A small-molecule ligand and the protein it binds are described below.
Small molecule (SMILES): CC(C)(O)C(=O)OP(=O)(O)OC[C@H]1O[C@@H](n2cnc3c(N)ncnc32)[C@H](O)[C@@H]1O

Binding-site contacts:
Ligand atom O3' contacts residue AMP1 of chain 1.F at 0.0 Å (h-bond).
Ligand atom N7 contacts residue GLY251 of chain 1.B at 3.2 Å (h-bond).
Ligand atom C1' contacts residue AMP1 of chain 1.F at 0.2 Å.
Ligand atom OAI contacts residue AMP1 of chain 1.F at 2.7 Å (h-bond).
Ligand atom OAQ contacts residue ALA279 of chain 1.B at 3.4 Å (h-bond).
Ligand atom OAE contacts residue AMP1 of chain 1.F at 0.6 Å (h-bond).
Ligand atom OAF contacts residue GLY251 of chain 1.B at 3.4 Å (h-bond).
Ligand atom PBC contacts residue AMP1 of chain 1.F at 1.4 Å.
Ligand atom C6 contacts residue AMP1 of chain 1.F at 0.2 Å.
Ligand atom C8 contacts residue GLY251 of chain 1.B at 3.4 Å.
Ligand atom C6 contacts residue GLU252 of chain 1.B at 3.5 Å.
Ligand atom N7 contacts residue GLY276 of chain 1.B at 3.5 Å (h-bond).
Ligand atom C8 contacts residue AMP1 of chain 1.F at 0.1 Å.
Ligand atom N6 contacts residue ASP274 of chain 1.B at 3.0 Å (salt-bridge).
Ligand atom C5 contacts residue AMP1 of chain 1.F at 0.1 Å.
Ligand atom OAE contacts residue ALA279 of chain 1.B at 3.2 Å (h-bond).
Ligand atom OAF contacts residue SER250 of chain 1.B at 2.8 Å (h-bond).
Ligand atom C3' contacts residue SER277 of chain 1.B at 3.5 Å.
Ligand atom C4' contacts residue AMP1 of chain 1.F at 0.1 Å.
Ligand atom O3' contacts residue ASP344 of chain 1.B at 2.7 Å (salt-bridge).
Ligand atom O4' contacts residue AMP1 of chain 1.F at 0.2 Å (h-bond).
Ligand atom C3' contacts residue AMP1 of chain 1.F at 0.1 Å.
Ligand atom N9 contacts residue AMP1 of chain 1.F at 0.1 Å (h-bond).
Ligand atom C2 contacts residue PRO253 of chain 1.B at 3.5 Å (hydrophobic).
Ligand atom C5' contacts residue AMP1 of chain 1.F at 0.1 Å.
Ligand atom N3 contacts residue AMP1 of chain 1.F at 0.1 Å (h-bond).
Ligand atom O5' contacts residue AMP1 of chain 1.F at 1.1 Å (h-bond).
Ligand atom O2' contacts residue ASP344 of chain 1.B at 2.7 Å (salt-bridge).
Ligand atom N6 contacts residue AMP1 of chain 1.F at 0.2 Å (h-bond).
Ligand atom O2' contacts residue AMP1 of chain 1.F at 0.1 Å (h-bond).
Ligand atom C2 contacts residue ILE366 of chain 1.B at 3.3 Å (hydrophobic).
Ligand atom N6 contacts residue CYS275 of chain 1.B at 2.9 Å (h-bond).
Ligand atom N7 contacts residue AMP1 of chain 1.F at 0.1 Å (h-bond).
Ligand atom C3' contacts residue ASP344 of chain 1.B at 3.5 Å.
Ligand atom C2 contacts residue AMP1 of chain 1.F at 0.2 Å.
Ligand atom C4 contacts residue AMP1 of chain 1.F at 0.2 Å.
Ligand atom C2' contacts residue ASP344 of chain 1.B at 3.5 Å.
Ligand atom C2' contacts residue AMP1 of chain 1.F at 0.1 Å.
Ligand atom N1 contacts residue AMP1 of chain 1.F at 0.2 Å (h-bond).
Ligand atom OAQ contacts residue AMP1 of chain 1.F at 2.1 Å (h-bond).

Sequence of chain 1.B:
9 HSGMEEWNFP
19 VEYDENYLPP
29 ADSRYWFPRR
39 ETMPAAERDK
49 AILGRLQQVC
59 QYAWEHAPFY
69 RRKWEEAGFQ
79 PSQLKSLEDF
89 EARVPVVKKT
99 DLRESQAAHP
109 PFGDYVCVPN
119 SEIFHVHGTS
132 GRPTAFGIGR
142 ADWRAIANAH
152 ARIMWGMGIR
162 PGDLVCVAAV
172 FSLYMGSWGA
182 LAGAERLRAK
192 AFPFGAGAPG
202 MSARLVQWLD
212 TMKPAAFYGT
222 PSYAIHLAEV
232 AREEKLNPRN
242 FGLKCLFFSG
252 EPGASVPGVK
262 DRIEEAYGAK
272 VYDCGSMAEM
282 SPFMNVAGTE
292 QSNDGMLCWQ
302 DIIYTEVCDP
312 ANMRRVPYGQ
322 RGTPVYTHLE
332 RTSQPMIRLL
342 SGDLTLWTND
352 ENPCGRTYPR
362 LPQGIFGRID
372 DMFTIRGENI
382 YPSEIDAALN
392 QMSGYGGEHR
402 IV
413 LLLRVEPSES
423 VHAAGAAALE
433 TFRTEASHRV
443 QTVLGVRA